Sequence of chain 1.B:
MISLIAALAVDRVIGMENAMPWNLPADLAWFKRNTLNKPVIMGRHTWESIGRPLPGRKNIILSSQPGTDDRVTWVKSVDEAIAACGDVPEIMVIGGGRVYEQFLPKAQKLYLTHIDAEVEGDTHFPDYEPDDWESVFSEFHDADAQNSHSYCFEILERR

Binding-site contacts:
Ligand atom NA4 contacts residue ILE5 of chain 1.B at 2.7 Å (h-bond).
Ligand atom CM contacts residue ILE50 of chain 1.B at 3.8 Å (hydrophobic).
Ligand atom O1 contacts residue LEU54 of chain 1.B at 3.8 Å.
Ligand atom C4 contacts residue PHE31 of chain 1.B at 3.5 Å (hydrophobic).
Ligand atom C11 contacts residue LEU28 of chain 1.B at 3.7 Å (hydrophobic).
Ligand atom O1 contacts residue ARG57 of chain 1.B at 3.4 Å (salt-bridge).
Ligand atom CT contacts residue ARG57 of chain 1.B at 3.8 Å.
Ligand atom C4 contacts residue ILE5 of chain 1.B at 3.5 Å (hydrophobic).
Ligand atom NA2 contacts residue ALA7 of chain 1.B at 3.8 Å.
Ligand atom OE1 contacts residue LEU28 of chain 1.B at 3.8 Å.
Ligand atom C2 contacts residue ALA7 of chain 1.B at 3.7 Å (hydrophobic).
Ligand atom C16 contacts residue LEU54 of chain 1.B at 3.7 Å (hydrophobic).
Ligand atom N contacts residue LEU28 of chain 1.B at 3.5 Å.
Ligand atom C16 contacts residue PHE31 of chain 1.B at 3.9 Å (hydrophobic).
Ligand atom C2 contacts residue ASP27 of chain 1.B at 3.8 Å.
Ligand atom O2 contacts residue LYS32 of chain 1.B at 3.8 Å.
Ligand atom NA4 contacts residue PHE31 of chain 1.B at 3.7 Å.
Ligand atom N10 contacts residue ILE50 of chain 1.B at 3.6 Å.
Ligand atom N3 contacts residue PHE31 of chain 1.B at 3.6 Å.
Ligand atom N1 contacts residue ASP27 of chain 1.B at 3.0 Å (salt-bridge).
Ligand atom N3 contacts residue ALA6 of chain 1.B at 3.4 Å.
Ligand atom O contacts residue ARG52 of chain 1.B at 2.9 Å (salt-bridge).
Ligand atom C16 contacts residue LEU28 of chain 1.B at 3.9 Å (hydrophobic).
Ligand atom NA2 contacts residue ASP27 of chain 1.B at 3.0 Å (salt-bridge).
Ligand atom NA2 contacts residue THR113 of chain 1.B at 3.2 Å (h-bond).
Ligand atom N8 contacts residue ASP27 of chain 1.B at 3.8 Å.
Ligand atom N3 contacts residue ILE5 of chain 1.B at 3.6 Å (h-bond).
Ligand atom C2 contacts residue ALA6 of chain 1.B at 3.8 Å (hydrophobic).
Ligand atom NA2 contacts residue ALA6 of chain 1.B at 3.4 Å (h-bond).
Ligand atom O1 contacts residue PHE31 of chain 1.B at 3.1 Å.
Ligand atom CM contacts residue SER49 of chain 1.B at 3.8 Å.
Ligand atom NA4 contacts residue TYR100 of chain 1.B at 3.5 Å (h-bond).
Ligand atom N3 contacts residue ALA7 of chain 1.B at 3.7 Å.
Ligand atom C2 contacts residue PHE31 of chain 1.B at 3.8 Å (hydrophobic).
Ligand atom O2 contacts residue ARG57 of chain 1.B at 2.8 Å (salt-bridge).
Ligand atom C14 contacts residue ILE50 of chain 1.B at 3.8 Å (hydrophobic).
Ligand atom NA4 contacts residue ALA6 of chain 1.B at 3.8 Å.
Ligand atom N1 contacts residue ALA7 of chain 1.B at 3.8 Å.
Ligand atom NA4 contacts residue ILE94 of chain 1.B at 3.1 Å (h-bond).
Ligand atom C4A contacts residue PHE31 of chain 1.B at 3.8 Å (hydrophobic).

The small molecule below binds the protein below.
Small molecule (SMILES): CN(Cc1cnc2nc(N)nc(N)c2n1)c1ccc(C(=O)N[C@@H](CCC(=O)O)C(=O)O)cc1